Sequence of chain 46.A:
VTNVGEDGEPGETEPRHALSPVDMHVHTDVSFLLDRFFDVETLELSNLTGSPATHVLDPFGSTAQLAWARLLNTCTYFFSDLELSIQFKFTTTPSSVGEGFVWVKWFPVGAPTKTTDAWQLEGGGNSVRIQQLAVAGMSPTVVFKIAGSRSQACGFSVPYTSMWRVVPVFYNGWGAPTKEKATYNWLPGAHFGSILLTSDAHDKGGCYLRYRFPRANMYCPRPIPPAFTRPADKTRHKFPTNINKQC

Sequence of chain 47.A:
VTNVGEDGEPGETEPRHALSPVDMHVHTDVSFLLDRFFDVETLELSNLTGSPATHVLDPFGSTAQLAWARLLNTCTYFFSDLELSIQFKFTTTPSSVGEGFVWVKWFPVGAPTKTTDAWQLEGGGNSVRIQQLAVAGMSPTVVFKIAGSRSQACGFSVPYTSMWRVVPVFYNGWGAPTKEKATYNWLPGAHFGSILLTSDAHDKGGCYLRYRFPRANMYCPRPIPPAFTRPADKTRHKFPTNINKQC

The protein below binds the small molecule below.
Small molecule (SMILES): CC(=O)N[C@H]1[C@H]([C@H](O)[C@H](O)CO)O[C@@](O[C@H]2[C@@H](O)[C@@H](CO)O[C@@H](O[C@H]3[C@H](O)[C@@H](O)[C@@H](O)O[C@@H]3CO)[C@@H]2O)(C(=O)O)C[C@@H]1O

Binding-site contacts:
Ligand atom O10 contacts residue ALA64 of chain 47.A at 3.8 Å.
Ligand atom C6 contacts residue ALA118 of chain 46.A at 3.4 Å (hydrophobic).
Ligand atom C10 contacts residue ALA118 of chain 46.A at 3.8 Å (hydrophobic).
Ligand atom O9 contacts residue THR42 of chain 47.A at 4.0 Å.
Ligand atom O8 contacts residue GLN120 of chain 46.A at 2.8 Å (h-bond).
Ligand atom C11 contacts residue TRP119 of chain 46.A at 4.4 Å (hydrophobic).
Ligand atom C10 contacts residue ALA64 of chain 47.A at 4.5 Å (hydrophobic).
Ligand atom C8 contacts residue GLN120 of chain 46.A at 4.1 Å.
Ligand atom O1A contacts residue ALA118 of chain 46.A at 4.5 Å.
Ligand atom O1A contacts residue ARG129 of chain 46.A at 3.3 Å (salt-bridge).
Ligand atom O9 contacts residue GLN120 of chain 46.A at 3.5 Å (h-bond).
Ligand atom O1B contacts residue ARG129 of chain 46.A at 3.9 Å.
Ligand atom C5 contacts residue ALA118 of chain 46.A at 3.6 Å (hydrophobic).
Ligand atom O8 contacts residue ALA118 of chain 46.A at 3.8 Å.
Ligand atom C11 contacts residue GLN65 of chain 47.A at 3.7 Å.
Ligand atom C9 contacts residue TRP119 of chain 46.A at 4.3 Å (hydrophobic).
Ligand atom C4 contacts residue ALA118 of chain 46.A at 4.0 Å (hydrophobic).
Ligand atom C1 contacts residue ARG129 of chain 46.A at 4.0 Å.
Ligand atom N5 contacts residue ALA118 of chain 46.A at 2.8 Å (h-bond).
Ligand atom O10 contacts residue GLN65 of chain 47.A at 4.0 Å.
Ligand atom C11 contacts residue ALA118 of chain 46.A at 3.9 Å (hydrophobic).
Ligand atom C10 contacts residue GLN65 of chain 47.A at 4.5 Å.
Ligand atom C11 contacts residue GLN132 of chain 46.A at 4.3 Å.
Ligand atom C8 contacts residue ALA118 of chain 46.A at 4.3 Å (hydrophobic).
Ligand atom C7 contacts residue ALA118 of chain 46.A at 3.6 Å (hydrophobic).
Ligand atom O8 contacts residue TRP119 of chain 46.A at 3.8 Å.